Sequence of chain 1.A:
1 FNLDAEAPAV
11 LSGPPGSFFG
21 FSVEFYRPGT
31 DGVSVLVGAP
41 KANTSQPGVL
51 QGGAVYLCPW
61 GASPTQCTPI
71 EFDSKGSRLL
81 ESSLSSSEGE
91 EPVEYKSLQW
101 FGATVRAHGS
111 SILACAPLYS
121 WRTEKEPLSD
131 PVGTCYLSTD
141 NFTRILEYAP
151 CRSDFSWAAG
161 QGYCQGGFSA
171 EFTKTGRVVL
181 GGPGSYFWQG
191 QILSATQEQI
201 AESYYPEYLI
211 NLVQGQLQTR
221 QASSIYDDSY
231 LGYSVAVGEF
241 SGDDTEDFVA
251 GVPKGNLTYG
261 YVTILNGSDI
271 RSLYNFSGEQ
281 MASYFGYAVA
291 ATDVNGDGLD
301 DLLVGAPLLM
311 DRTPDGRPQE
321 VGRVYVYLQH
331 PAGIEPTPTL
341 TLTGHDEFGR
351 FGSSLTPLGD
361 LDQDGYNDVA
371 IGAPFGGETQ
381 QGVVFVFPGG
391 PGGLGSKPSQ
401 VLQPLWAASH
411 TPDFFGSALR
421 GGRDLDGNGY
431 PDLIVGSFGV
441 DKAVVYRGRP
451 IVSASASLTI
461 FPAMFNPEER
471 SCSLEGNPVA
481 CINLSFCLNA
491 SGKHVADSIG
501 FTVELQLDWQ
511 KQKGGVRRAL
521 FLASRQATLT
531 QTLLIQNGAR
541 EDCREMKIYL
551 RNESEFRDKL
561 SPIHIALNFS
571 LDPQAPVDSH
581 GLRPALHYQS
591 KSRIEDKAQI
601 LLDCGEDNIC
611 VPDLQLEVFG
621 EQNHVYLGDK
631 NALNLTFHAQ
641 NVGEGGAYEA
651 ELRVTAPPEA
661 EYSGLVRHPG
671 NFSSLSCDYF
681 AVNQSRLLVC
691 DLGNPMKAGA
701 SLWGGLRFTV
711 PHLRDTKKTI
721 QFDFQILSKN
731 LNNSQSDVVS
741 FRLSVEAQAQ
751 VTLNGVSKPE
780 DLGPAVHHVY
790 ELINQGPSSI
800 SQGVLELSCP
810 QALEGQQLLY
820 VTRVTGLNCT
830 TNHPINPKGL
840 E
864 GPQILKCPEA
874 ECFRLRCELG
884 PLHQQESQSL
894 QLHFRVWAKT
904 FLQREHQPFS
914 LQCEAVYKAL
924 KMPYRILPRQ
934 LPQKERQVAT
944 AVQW

Binding-site contacts:
Ligand atom C4 contacts residue ASN489 of chain 1.A at 3.9 Å.
Ligand atom C7 contacts residue ARG540 of chain 1.A at 4.3 Å.
Ligand atom C1 contacts residue ASN489 of chain 1.A at 1.4 Å.
Ligand atom O7 contacts residue GLU541 of chain 1.A at 3.8 Å.
Ligand atom C3 contacts residue ASN489 of chain 1.A at 3.7 Å.
Ligand atom C2 contacts residue GLU541 of chain 1.A at 3.9 Å.
Ligand atom C8 contacts residue GLU541 of chain 1.A at 3.1 Å.
Ligand atom O5 contacts residue ASN489 of chain 1.A at 2.3 Å (h-bond).
Ligand atom C7 contacts residue GLU541 of chain 1.A at 3.5 Å.
Ligand atom O7 contacts residue ARG540 of chain 1.A at 3.9 Å.
Ligand atom N2 contacts residue GLU541 of chain 1.A at 3.7 Å.
Ligand atom C7 contacts residue ASN489 of chain 1.A at 4.5 Å.
Ligand atom N2 contacts residue ASN489 of chain 1.A at 3.2 Å (h-bond).
Ligand atom C2 contacts residue ASN489 of chain 1.A at 2.4 Å.
Ligand atom C5 contacts residue ASN489 of chain 1.A at 3.6 Å.

A small-molecule ligand and the protein it binds are described below.
Small molecule (SMILES): CC(=O)N[C@H]1[C@H](O[C@H]2[C@H](O)[C@@H](NC(C)=O)CO[C@@H]2CO)O[C@H](CO)[C@@H](O)[C@@H]1O